Binding-site contacts:
Ligand atom C36 contacts residue LYS121 of chain 1.B at 3.7 Å.
Ligand atom C21 contacts residue TRP128 of chain 1.B at 4.3 Å (hydrophobic).
Ligand atom C37 contacts residue CYS125 of chain 1.B at 4.4 Å (hydrophobic).
Ligand atom C1 contacts residue VAL51 of chain 1.B at 4.4 Å (hydrophobic).
Ligand atom C35 contacts residue LEU40 of chain 1.B at 3.6 Å (hydrophobic).
Ligand atom C60 contacts residue LYS121 of chain 1.B at 3.8 Å.
Ligand atom C12 contacts residue TRP128 of chain 1.B at 4.2 Å (hydrophobic).
Ligand atom N33 contacts residue LYS121 of chain 1.B at 4.4 Å.
Ligand atom C35 contacts residue ILE124 of chain 1.B at 4.3 Å (hydrophobic).
Ligand atom C27 contacts residue ILE124 of chain 1.B at 4.4 Å (hydrophobic).
Ligand atom C30 contacts residue ILE124 of chain 1.B at 4.4 Å (hydrophobic).
Ligand atom C37 contacts residue LYS121 of chain 1.B at 3.5 Å.
Ligand atom C35 contacts residue LYS121 of chain 1.B at 3.7 Å.
Ligand atom C24 contacts residue TRP128 of chain 1.B at 4.3 Å (hydrophobic).
Ligand atom C0 contacts residue LEU82 of chain 1.B at 4.2 Å (hydrophobic).
Ligand atom C37 contacts residue ILE124 of chain 1.B at 4.0 Å (hydrophobic).
Ligand atom O34 contacts residue CYS47 of chain 1.B at 4.5 Å.
Ligand atom C1 contacts residue TRP128 of chain 1.B at 4.5 Å (hydrophobic).
Ligand atom C60 contacts residue LEU40 of chain 1.B at 3.6 Å (hydrophobic).
Ligand atom O34 contacts residue SER44 of chain 1.B at 4.2 Å.
Ligand atom C18 contacts residue TRP128 of chain 1.B at 4.3 Å (hydrophobic).
Ligand atom C15 contacts residue TRP128 of chain 1.B at 4.5 Å (hydrophobic).
Ligand atom O34 contacts residue THR43 of chain 1.B at 4.1 Å.

Sequence of chain 1.B:
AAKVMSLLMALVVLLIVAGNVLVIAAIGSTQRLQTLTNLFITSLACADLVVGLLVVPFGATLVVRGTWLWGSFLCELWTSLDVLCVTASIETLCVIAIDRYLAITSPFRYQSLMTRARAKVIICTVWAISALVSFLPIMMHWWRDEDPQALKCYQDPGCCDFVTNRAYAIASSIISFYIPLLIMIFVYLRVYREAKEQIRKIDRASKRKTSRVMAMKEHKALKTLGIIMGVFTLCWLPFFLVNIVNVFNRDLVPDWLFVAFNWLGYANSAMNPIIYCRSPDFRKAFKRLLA

The small molecule below binds the protein below.
Small molecule (SMILES): CCCCCCCCCC(=O)N(CCO)C[C@@H](O)[C@@H](O)[C@@H](O)[C@@H](O)CO